Sequence of chain 1.A:
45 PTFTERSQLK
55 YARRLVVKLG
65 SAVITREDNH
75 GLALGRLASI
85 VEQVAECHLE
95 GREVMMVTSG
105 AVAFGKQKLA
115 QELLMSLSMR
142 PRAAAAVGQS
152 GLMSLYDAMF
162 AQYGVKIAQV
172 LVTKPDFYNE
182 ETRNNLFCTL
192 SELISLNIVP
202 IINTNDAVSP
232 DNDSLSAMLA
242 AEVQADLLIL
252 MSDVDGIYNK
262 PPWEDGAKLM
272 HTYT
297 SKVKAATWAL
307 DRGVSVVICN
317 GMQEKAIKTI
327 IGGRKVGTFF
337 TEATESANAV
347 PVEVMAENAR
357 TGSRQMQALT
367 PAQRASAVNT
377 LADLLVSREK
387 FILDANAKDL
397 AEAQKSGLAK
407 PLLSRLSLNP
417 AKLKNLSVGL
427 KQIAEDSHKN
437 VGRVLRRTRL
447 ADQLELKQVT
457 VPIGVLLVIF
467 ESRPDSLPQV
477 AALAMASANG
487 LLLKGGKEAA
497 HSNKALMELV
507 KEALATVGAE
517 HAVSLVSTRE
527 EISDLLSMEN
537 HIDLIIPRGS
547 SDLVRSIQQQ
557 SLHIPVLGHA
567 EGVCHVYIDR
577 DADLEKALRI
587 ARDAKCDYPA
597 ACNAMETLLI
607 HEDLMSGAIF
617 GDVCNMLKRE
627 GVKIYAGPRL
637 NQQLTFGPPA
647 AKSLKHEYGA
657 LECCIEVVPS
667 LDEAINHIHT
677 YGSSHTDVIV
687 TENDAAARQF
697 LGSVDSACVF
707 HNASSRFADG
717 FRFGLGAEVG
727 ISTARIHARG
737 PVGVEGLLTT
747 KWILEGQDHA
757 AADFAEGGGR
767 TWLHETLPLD

This small molecule binds to this protein.
Small molecule (SMILES): N[C@@H](CCC(=O)O)C(=O)O

Binding-site contacts:
Ligand atom CB contacts residue LYS175 of chain 1.A at 4.4 Å.
Ligand atom OXT contacts residue SER235 of chain 1.A at 3.5 Å (h-bond).
Ligand atom OE1 contacts residue LYS175 of chain 1.A at 3.9 Å.
Ligand atom O contacts residue ASN233 of chain 1.A at 3.8 Å.
Ligand atom C contacts residue SER235 of chain 1.A at 4.4 Å.
Ligand atom C contacts residue LEU236 of chain 1.A at 4.3 Å (hydrophobic).
Ligand atom O contacts residue LEU236 of chain 1.A at 3.2 Å.
Ligand atom C contacts residue ASN233 of chain 1.A at 4.3 Å.
Ligand atom OXT contacts residue ASN233 of chain 1.A at 3.8 Å.